The small molecule below binds the protein below.
Small molecule (SMILES): CC(=O)N[C@@H]1[C@@H](O)[C@H](O)[C@@H](CO)O[C@H]1O

Binding-site contacts:
Ligand atom C3 contacts residue ASN1129 of chain 1.A at 3.8 Å.
Ligand atom C1 contacts residue ASN1129 of chain 1.A at 1.4 Å.
Ligand atom C7 contacts residue ASN1129 of chain 1.A at 3.9 Å.
Ligand atom N2 contacts residue ASN1129 of chain 1.A at 2.9 Å (h-bond).
Ligand atom C5 contacts residue ASN1129 of chain 1.A at 3.7 Å.
Ligand atom C2 contacts residue ASN1129 of chain 1.A at 2.4 Å.
Ligand atom O5 contacts residue ASN1129 of chain 1.A at 2.3 Å (h-bond).
Ligand atom O7 contacts residue ASN1129 of chain 1.A at 4.4 Å.
Ligand atom C4 contacts residue ASN1129 of chain 1.A at 4.2 Å.

Sequence of chain 1.A:
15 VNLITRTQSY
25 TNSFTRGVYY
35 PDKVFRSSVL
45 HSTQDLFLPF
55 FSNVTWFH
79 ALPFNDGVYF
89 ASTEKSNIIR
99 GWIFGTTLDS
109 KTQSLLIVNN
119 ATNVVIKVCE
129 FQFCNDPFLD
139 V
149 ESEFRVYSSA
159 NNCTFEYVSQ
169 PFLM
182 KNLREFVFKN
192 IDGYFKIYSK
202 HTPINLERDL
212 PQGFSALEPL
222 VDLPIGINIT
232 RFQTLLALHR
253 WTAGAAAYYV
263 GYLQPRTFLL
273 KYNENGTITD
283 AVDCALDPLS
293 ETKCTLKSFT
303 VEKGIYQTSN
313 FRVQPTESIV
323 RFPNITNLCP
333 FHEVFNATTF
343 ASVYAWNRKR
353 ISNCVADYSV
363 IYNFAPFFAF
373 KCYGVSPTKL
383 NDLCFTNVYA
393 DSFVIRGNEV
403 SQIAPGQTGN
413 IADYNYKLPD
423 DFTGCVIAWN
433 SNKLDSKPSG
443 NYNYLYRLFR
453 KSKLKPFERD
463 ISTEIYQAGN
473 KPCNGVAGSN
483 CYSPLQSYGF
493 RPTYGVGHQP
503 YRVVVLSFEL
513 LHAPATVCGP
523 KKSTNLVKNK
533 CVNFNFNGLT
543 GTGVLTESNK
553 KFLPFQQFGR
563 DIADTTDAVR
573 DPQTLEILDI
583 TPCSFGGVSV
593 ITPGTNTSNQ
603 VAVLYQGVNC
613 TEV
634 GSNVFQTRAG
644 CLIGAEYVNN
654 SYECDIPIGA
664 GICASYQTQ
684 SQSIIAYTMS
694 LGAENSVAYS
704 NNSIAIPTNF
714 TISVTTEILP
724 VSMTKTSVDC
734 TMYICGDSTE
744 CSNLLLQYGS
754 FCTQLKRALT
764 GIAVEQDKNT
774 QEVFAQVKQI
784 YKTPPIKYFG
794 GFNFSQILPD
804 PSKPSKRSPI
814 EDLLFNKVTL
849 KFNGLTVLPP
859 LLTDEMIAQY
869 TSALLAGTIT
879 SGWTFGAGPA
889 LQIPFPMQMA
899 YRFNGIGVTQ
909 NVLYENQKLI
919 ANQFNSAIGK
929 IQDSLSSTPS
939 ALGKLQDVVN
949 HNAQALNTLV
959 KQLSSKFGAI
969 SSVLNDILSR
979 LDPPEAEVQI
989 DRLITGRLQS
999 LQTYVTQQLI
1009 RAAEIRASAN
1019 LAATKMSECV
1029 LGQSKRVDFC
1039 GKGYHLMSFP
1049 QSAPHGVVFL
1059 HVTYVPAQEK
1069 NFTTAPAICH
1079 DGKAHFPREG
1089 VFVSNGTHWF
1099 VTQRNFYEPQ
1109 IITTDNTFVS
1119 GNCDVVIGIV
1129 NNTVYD